Binding-site contacts:
Ligand atom CB contacts residue ASP243 of chain 38.B at 4.0 Å.
Ligand atom CG2 contacts residue ARG35 of chain 38.B at 3.4 Å.
Ligand atom CA contacts residue ARG29 of chain 38.B at 4.1 Å.
Ligand atom O contacts residue ILE25 of chain 38.B at 3.8 Å.
Ligand atom CG2 contacts residue PRO43 of chain 38.B at 3.8 Å (hydrophobic).
Ligand atom NE2 contacts residue GLU39 of chain 38.B at 2.9 Å (salt-bridge).
Ligand atom CG1 contacts residue ARG36 of chain 38.B at 4.0 Å.
Ligand atom CG1 contacts residue ASP243 of chain 38.B at 3.2 Å.
Ligand atom C contacts residue GLU39 of chain 38.B at 3.6 Å.
Ligand atom O contacts residue ARG35 of chain 38.B at 2.7 Å (salt-bridge).
Ligand atom CA contacts residue ASP243 of chain 38.B at 3.5 Å.
Ligand atom CB contacts residue ARG36 of chain 38.B at 3.4 Å.
Ligand atom CD contacts residue GLU39 of chain 38.B at 3.2 Å.
Ligand atom CD1 contacts residue LEU40 of chain 38.B at 3.6 Å (hydrophobic).
Ligand atom OE1 contacts residue GLU39 of chain 38.B at 3.1 Å (salt-bridge).
Ligand atom N contacts residue ARG29 of chain 38.B at 4.2 Å.
Ligand atom C contacts residue ARG29 of chain 38.B at 3.9 Å.
Ligand atom CD1 contacts residue ARG29 of chain 38.B at 3.5 Å.
Ligand atom OE1 contacts residue ARG36 of chain 38.B at 2.9 Å (salt-bridge).
Ligand atom OE1 contacts residue PHE37 of chain 38.B at 3.7 Å.
Ligand atom CD contacts residue ARG36 of chain 38.B at 3.7 Å.
Ligand atom CG contacts residue ARG36 of chain 38.B at 3.8 Å.
Ligand atom CG2 contacts residue ARG36 of chain 38.B at 4.1 Å.
Ligand atom CA contacts residue ARG29 of chain 38.B at 3.8 Å.
Ligand atom O contacts residue GLU39 of chain 38.B at 3.0 Å (salt-bridge).
Ligand atom CD1 contacts residue ARG36 of chain 38.B at 3.6 Å.
Ligand atom O contacts residue ARG29 of chain 38.B at 3.2 Å (salt-bridge).
Ligand atom O contacts residue PRO43 of chain 38.B at 3.8 Å.
Ligand atom C contacts residue ASP243 of chain 38.B at 3.8 Å.
Ligand atom N contacts residue ASP243 of chain 38.B at 3.2 Å (salt-bridge).
Ligand atom N contacts residue ARG35 of chain 38.B at 4.0 Å.
Ligand atom N contacts residue PRO43 of chain 38.B at 4.0 Å.
Ligand atom C contacts residue ARG35 of chain 38.B at 3.9 Å.
Ligand atom N contacts residue ASP243 of chain 38.B at 2.6 Å (salt-bridge).
Ligand atom O contacts residue ASP243 of chain 38.B at 4.1 Å.
Ligand atom CD2 contacts residue LEU40 of chain 38.B at 4.1 Å (hydrophobic).
Ligand atom CD1 contacts residue ARG35 of chain 38.B at 4.0 Å.
Ligand atom C contacts residue ASP243 of chain 38.B at 3.5 Å.
Ligand atom CA contacts residue ASP243 of chain 38.B at 3.6 Å.
Ligand atom O contacts residue ARG35 of chain 38.B at 4.0 Å.

Sequence of chain 38.B:
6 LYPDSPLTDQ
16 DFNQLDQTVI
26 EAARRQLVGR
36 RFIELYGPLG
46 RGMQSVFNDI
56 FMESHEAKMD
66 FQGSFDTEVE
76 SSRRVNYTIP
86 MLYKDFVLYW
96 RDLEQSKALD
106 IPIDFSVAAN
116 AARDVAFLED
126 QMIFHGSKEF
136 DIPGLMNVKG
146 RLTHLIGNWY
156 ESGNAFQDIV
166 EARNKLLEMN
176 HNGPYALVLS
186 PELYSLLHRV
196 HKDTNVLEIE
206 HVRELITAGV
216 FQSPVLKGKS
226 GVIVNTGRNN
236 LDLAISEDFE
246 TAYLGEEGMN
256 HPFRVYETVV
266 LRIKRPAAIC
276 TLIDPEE

The small molecule below binds the protein below.
Small molecule (SMILES): CC[C@H](C)[C@H](NC(=O)[C@H](CC(C)C)NC(=O)[C@H](CO)NC(=O)CNC(=O)[C@@H](NC(=O)[C@@H](N)[C@@H](C)O)C(C)C)C(=O)N[C@H](C=O)CCC(N)=O